The small molecule below binds the protein below.
Small molecule (SMILES): CC(=O)N[C@@H]1[C@@H](O)[C@H](O)[C@@H](CO)O[C@H]1O

Binding-site contacts:
Ligand atom C8 contacts residue ASN324 of chain 1.A at 4.2 Å.
Ligand atom C7 contacts residue ASN324 of chain 1.A at 3.5 Å.
Ligand atom C5 contacts residue ASN324 of chain 1.A at 3.7 Å.
Ligand atom C2 contacts residue ASN324 of chain 1.A at 2.5 Å.
Ligand atom C3 contacts residue ASN324 of chain 1.A at 3.8 Å.
Ligand atom N2 contacts residue ASN324 of chain 1.A at 2.9 Å (h-bond).
Ligand atom C4 contacts residue ASN324 of chain 1.A at 4.2 Å.
Ligand atom O5 contacts residue ASN324 of chain 1.A at 2.4 Å (h-bond).
Ligand atom O7 contacts residue ASN324 of chain 1.A at 3.7 Å.
Ligand atom C1 contacts residue ASN324 of chain 1.A at 1.4 Å.

Sequence of chain 1.A:
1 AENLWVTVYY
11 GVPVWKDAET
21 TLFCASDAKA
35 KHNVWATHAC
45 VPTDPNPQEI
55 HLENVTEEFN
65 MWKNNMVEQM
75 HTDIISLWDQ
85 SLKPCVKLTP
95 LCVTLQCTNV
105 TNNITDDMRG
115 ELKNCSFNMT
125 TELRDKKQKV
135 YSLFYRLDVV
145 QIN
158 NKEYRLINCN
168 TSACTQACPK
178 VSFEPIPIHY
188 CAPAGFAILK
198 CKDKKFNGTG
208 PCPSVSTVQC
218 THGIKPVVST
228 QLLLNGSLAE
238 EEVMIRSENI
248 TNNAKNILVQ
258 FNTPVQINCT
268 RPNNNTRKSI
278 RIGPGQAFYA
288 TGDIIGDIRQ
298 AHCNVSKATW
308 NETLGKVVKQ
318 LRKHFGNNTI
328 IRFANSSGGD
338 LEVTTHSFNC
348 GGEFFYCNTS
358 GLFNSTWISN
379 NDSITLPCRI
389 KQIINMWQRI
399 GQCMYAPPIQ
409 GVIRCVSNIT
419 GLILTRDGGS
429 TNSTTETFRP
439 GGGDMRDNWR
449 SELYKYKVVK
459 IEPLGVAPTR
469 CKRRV